Binding-site contacts:
Ligand atom CA contacts residue LFI1 of chain 1.F at 3.2 Å.
Ligand atom OG contacts residue ALA331 of chain 1.C at 3.4 Å (h-bond).
Ligand atom N contacts residue SER107 of chain 1.C at 3.0 Å (h-bond).
Ligand atom CA contacts residue ASN491 of chain 1.C at 3.2 Å.
Ligand atom NH1 contacts residue PHE373 of chain 1.C at 3.2 Å.
Ligand atom NH1 contacts residue ASN491 of chain 1.C at 3.0 Å (h-bond).
Ligand atom CG contacts residue TYR33 of chain 1.C at 3.0 Å (hydrophobic).
Ligand atom O contacts residue LFI1 of chain 1.F at 3.3 Å.
Ligand atom CG1 contacts residue THR108 of chain 1.C at 3.2 Å.
Ligand atom CB contacts residue THR330 of chain 1.C at 3.2 Å.
Ligand atom O contacts residue LFI1 of chain 1.F at 3.0 Å.
Ligand atom CD2 contacts residue TRP332 of chain 1.C at 3.3 Å (hydrophobic).
Ligand atom OG contacts residue LFI1 of chain 1.F at 2.8 Å (h-bond).
Ligand atom CD1 contacts residue LFI1 of chain 1.F at 3.1 Å.
Ligand atom CA contacts residue ALA331 of chain 1.C at 3.1 Å (hydrophobic).
Ligand atom NH1 contacts residue ARG376 of chain 1.C at 3.2 Å.
Ligand atom N contacts residue LFI1 of chain 1.F at 3.2 Å (h-bond).
Ligand atom O contacts residue LFI1 of chain 1.F at 3.3 Å.
Ligand atom N contacts residue SER107 of chain 1.C at 3.0 Å (h-bond).
Ligand atom NH2 contacts residue TYR493 of chain 1.C at 3.0 Å.
Ligand atom N contacts residue ALA331 of chain 1.C at 3.0 Å (h-bond).
Ligand atom CB contacts residue ALA331 of chain 1.C at 3.1 Å (hydrophobic).
Ligand atom O contacts residue TYR493 of chain 1.C at 2.7 Å (h-bond).
Ligand atom NH2 contacts residue ASP333 of chain 1.C at 3.2 Å (salt-bridge).
Ligand atom CB contacts residue LFI1 of chain 1.F at 3.4 Å.
Ligand atom O contacts residue ASN377 of chain 1.C at 3.4 Å (h-bond).
Ligand atom CD contacts residue PHE373 of chain 1.C at 3.0 Å (hydrophobic).
Ligand atom CB contacts residue LFI1 of chain 1.F at 2.8 Å.
Ligand atom O contacts residue TRP332 of chain 1.C at 3.2 Å.
Ligand atom CB contacts residue TYR33 of chain 1.C at 3.2 Å (hydrophobic).
Ligand atom N contacts residue ASN491 of chain 1.C at 2.7 Å (h-bond).
Ligand atom SG contacts residue LFI1 of chain 1.F at 1.6 Å.
Ligand atom ND1 contacts residue TYR33 of chain 1.C at 3.1 Å (h-bond).
Ligand atom O contacts residue ASP333 of chain 1.C at 2.4 Å (salt-bridge).
Ligand atom NH1 contacts residue ASP492 of chain 1.C at 3.1 Å (salt-bridge).
Ligand atom CD1 contacts residue TYR498 of chain 1.C at 3.3 Å (hydrophobic).
Ligand atom CG contacts residue ASN491 of chain 1.C at 3.4 Å.
Ligand atom CG2 contacts residue SER107 of chain 1.C at 3.3 Å.
Ligand atom C contacts residue LFI1 of chain 1.F at 3.2 Å.
Ligand atom O contacts residue PHE487 of chain 1.C at 3.2 Å.

Sequence of chain 1.C:
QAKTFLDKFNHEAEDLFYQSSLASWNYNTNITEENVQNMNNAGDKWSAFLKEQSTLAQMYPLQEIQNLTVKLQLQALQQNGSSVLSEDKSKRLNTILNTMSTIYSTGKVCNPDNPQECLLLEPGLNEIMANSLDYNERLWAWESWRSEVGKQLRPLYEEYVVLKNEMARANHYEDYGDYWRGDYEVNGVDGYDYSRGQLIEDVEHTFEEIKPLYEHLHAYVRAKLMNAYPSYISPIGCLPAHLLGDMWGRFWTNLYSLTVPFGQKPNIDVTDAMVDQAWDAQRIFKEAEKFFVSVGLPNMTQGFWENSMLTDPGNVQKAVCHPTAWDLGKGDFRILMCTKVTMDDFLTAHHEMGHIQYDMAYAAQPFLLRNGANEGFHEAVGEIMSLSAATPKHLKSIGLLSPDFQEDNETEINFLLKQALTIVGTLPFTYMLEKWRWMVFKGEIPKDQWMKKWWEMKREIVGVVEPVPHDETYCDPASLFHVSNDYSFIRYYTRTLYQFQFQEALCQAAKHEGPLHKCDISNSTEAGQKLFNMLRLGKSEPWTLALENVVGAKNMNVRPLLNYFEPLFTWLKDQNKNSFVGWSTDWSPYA

A small-molecule ligand and the protein it binds are described below.
Small molecule (SMILES): CC[C@H](C)[C@H](NC(=O)[C@H](CCCN=C(N)N)NC(=O)[C@@H]1CCCN1C(=O)[C@H](CC(C)C)NC(=O)[C@H](CC(C)C)NC(=O)[C@H](CO)NC(=O)[C@H](CO)NC(=O)[C@H](CS)NC(=O)[C@H](Cc1cnc[nH]1)NC(=O)[C@H](CO)NC(=O)[C@H](CCCN=C(N)N)NC(=O)[C@@H](NC(=O)[C@H](CS)NC(=O)[C@H](C)N)C(C)C)C(=O)N[C@@H](CC1=NC=NC1)C(=O)N[C@@H](CS)C(=O)N[C@@H](C)C(N)=O